Sequence of chain 1.B:
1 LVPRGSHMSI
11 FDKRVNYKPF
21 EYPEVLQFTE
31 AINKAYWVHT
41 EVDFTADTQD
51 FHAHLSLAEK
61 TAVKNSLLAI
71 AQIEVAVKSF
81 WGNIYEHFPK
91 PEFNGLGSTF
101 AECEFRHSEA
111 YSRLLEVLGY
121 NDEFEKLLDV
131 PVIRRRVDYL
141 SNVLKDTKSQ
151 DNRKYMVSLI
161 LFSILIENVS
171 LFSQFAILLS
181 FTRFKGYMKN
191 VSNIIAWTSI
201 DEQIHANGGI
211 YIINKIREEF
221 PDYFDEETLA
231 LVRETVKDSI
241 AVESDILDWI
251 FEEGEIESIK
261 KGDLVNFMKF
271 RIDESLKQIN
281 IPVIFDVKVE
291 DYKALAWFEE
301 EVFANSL

This small molecule binds to this protein.
Small molecule (SMILES): CC(C)[C@H](N)C(=O)N[C@@H](CCC(=O)O)C(=O)N[C@@H](Cc1ccc(O)cc1)C(=O)N[C@H](C(=O)N[C@@H](CCCCN)C(=O)N[C@H](C=O)Cc1cnc[nH]1)[C@@H](C)O

Sequence of chain 1.A:
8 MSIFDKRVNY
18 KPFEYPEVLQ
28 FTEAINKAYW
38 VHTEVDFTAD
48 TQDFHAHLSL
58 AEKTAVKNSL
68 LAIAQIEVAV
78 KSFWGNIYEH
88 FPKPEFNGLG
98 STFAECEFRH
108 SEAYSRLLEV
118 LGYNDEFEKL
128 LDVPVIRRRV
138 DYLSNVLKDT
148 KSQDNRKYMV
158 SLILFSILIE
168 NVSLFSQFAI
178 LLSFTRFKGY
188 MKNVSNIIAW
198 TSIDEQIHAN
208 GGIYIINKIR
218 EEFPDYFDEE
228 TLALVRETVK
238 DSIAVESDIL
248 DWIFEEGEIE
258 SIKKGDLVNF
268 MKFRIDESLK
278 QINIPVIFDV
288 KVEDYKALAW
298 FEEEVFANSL

Binding-site contacts:
Ligand atom CE1 contacts residue ARG14 of chain 1.B at 3.8 Å.
Ligand atom CE2 contacts residue ASP12 of chain 1.B at 3.7 Å.
Ligand atom O contacts residue LYS13 of chain 1.B at 2.9 Å (salt-bridge).
Ligand atom C contacts residue LYS18 of chain 1.B at 3.8 Å.
Ligand atom CZ contacts residue ARG14 of chain 1.B at 3.7 Å.
Ligand atom OH contacts residue ARG14 of chain 1.B at 3.7 Å.
Ligand atom CE1 contacts residue GLU21 of chain 1.B at 3.5 Å.
Ligand atom O contacts residue ASN16 of chain 1.B at 2.9 Å (h-bond).
Ligand atom O contacts residue ASN16 of chain 1.B at 3.5 Å (h-bond).
Ligand atom C contacts residue PRO19 of chain 1.B at 3.8 Å (hydrophobic).
Ligand atom CE2 contacts residue ARG14 of chain 1.B at 3.6 Å.
Ligand atom OH contacts residue GLU21 of chain 1.B at 2.6 Å (salt-bridge).
Ligand atom CG2 contacts residue VAL15 of chain 1.B at 3.3 Å (hydrophobic).
Ligand atom CE2 contacts residue MET8 of chain 1.B at 3.4 Å (hydrophobic).
Ligand atom O contacts residue LYS13 of chain 1.B at 3.7 Å.
Ligand atom C contacts residue ASN16 of chain 1.B at 3.4 Å.
Ligand atom O contacts residue ASP12 of chain 1.B at 3.7 Å.
Ligand atom CA contacts residue LYS13 of chain 1.B at 3.3 Å.
Ligand atom OE1 contacts residue LYS13 of chain 1.B at 3.9 Å.
Ligand atom N contacts residue LYS13 of chain 1.B at 3.0 Å (salt-bridge).
Ligand atom OH contacts residue LYS90 of chain 1.B at 2.8 Å (salt-bridge).
Ligand atom CZ contacts residue MET8 of chain 1.B at 3.3 Å (hydrophobic).
Ligand atom CG contacts residue MET8 of chain 1.B at 3.8 Å (hydrophobic).
Ligand atom N contacts residue ASN16 of chain 1.B at 2.9 Å (h-bond).
Ligand atom O contacts residue VAL15 of chain 1.B at 2.9 Å (h-bond).
Ligand atom CE1 contacts residue MET8 of chain 1.B at 3.7 Å (hydrophobic).
Ligand atom C contacts residue ASN16 of chain 1.B at 3.6 Å.
Ligand atom O contacts residue PRO19 of chain 1.B at 3.9 Å.
Ligand atom C contacts residue LYS13 of chain 1.B at 3.6 Å.
Ligand atom CD2 contacts residue LYS13 of chain 1.B at 3.3 Å.
Ligand atom CE2 contacts residue LYS13 of chain 1.B at 3.6 Å.
Ligand atom CZ contacts residue GLU21 of chain 1.B at 3.5 Å.
Ligand atom OH contacts residue MET8 of chain 1.B at 3.4 Å.
Ligand atom C contacts residue ASN16 of chain 1.B at 3.5 Å.
Ligand atom CD2 contacts residue MET8 of chain 1.B at 3.6 Å (hydrophobic).
Ligand atom O contacts residue ARG14 of chain 1.B at 3.4 Å.
Ligand atom CB contacts residue PRO19 of chain 1.B at 3.8 Å (hydrophobic).
Ligand atom CA contacts residue ASN16 of chain 1.B at 3.4 Å.
Ligand atom C contacts residue VAL15 of chain 1.B at 3.9 Å (hydrophobic).
Ligand atom CD1 contacts residue MET8 of chain 1.B at 3.8 Å (hydrophobic).